Sequence of chain 1.D:
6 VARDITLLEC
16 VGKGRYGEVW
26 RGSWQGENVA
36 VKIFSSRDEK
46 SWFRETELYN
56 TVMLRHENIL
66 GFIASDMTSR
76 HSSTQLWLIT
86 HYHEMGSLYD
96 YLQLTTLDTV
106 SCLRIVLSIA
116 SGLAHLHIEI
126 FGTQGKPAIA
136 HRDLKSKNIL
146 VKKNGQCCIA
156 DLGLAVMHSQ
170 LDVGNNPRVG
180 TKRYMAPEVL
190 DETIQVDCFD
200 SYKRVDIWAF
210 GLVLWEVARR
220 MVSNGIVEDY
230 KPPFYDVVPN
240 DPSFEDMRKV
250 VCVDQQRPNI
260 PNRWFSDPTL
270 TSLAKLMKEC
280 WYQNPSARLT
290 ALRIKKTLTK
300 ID

Binding-site contacts:
Ligand atom C05 contacts residue LEU145 of chain 1.D at 4.0 Å (hydrophobic).
Ligand atom C13 contacts residue HIS88 of chain 1.D at 3.9 Å.
Ligand atom C07 contacts residue LEU65 of chain 1.D at 3.2 Å (hydrophobic).
Ligand atom C12 contacts residue HIS88 of chain 1.D at 3.0 Å.
Ligand atom C09 contacts residue THR85 of chain 1.D at 4.1 Å.
Ligand atom CL1 contacts residue LYS37 of chain 1.D at 3.7 Å.
Ligand atom N10 contacts residue HIS86 of chain 1.D at 3.8 Å.
Ligand atom C13 contacts residue GLY91 of chain 1.D at 3.8 Å.
Ligand atom C21 contacts residue LYS142 of chain 1.D at 3.4 Å.
Ligand atom C06 contacts residue VAL24 of chain 1.D at 4.1 Å (hydrophobic).
Ligand atom C16 contacts residue VAL24 of chain 1.D at 3.9 Å (hydrophobic).
Ligand atom N15 contacts residue VAL24 of chain 1.D at 3.8 Å.
Ligand atom C19 contacts residue VAL24 of chain 1.D at 3.8 Å (hydrophobic).
Ligand atom N15 contacts residue LEU145 of chain 1.D at 3.9 Å.
Ligand atom CL1 contacts residue LEU65 of chain 1.D at 3.6 Å.
Ligand atom N10 contacts residue TYR87 of chain 1.D at 3.9 Å.
Ligand atom N17 contacts residue VAL24 of chain 1.D at 4.1 Å.
Ligand atom C02 contacts residue LEU65 of chain 1.D at 3.4 Å (hydrophobic).
Ligand atom N10 contacts residue ALA35 of chain 1.D at 3.8 Å.
Ligand atom CL1 contacts residue THR85 of chain 1.D at 3.5 Å.
Ligand atom N17 contacts residue VAL16 of chain 1.D at 3.9 Å.
Ligand atom C09 contacts residue ALA35 of chain 1.D at 3.4 Å (hydrophobic).
Ligand atom N11 contacts residue HIS88 of chain 1.D at 3.8 Å.
Ligand atom C21 contacts residue TYR21 of chain 1.D at 4.1 Å (hydrophobic).
Ligand atom C06 contacts residue LEU145 of chain 1.D at 3.8 Å (hydrophobic).
Ligand atom C14 contacts residue VAL16 of chain 1.D at 3.9 Å (hydrophobic).
Ligand atom C08 contacts residue LEU145 of chain 1.D at 3.6 Å (hydrophobic).
Ligand atom C19 contacts residue TYR21 of chain 1.D at 3.7 Å (hydrophobic).
Ligand atom O20 contacts residue TYR21 of chain 1.D at 3.6 Å.
Ligand atom C12 contacts residue TYR87 of chain 1.D at 3.9 Å (hydrophobic).
Ligand atom C07 contacts residue THR85 of chain 1.D at 3.7 Å.
Ligand atom C08 contacts residue VAL24 of chain 1.D at 4.0 Å (hydrophobic).
Ligand atom O20 contacts residue LYS142 of chain 1.D at 4.0 Å.
Ligand atom C16 contacts residue LEU145 of chain 1.D at 3.9 Å (hydrophobic).
Ligand atom C06 contacts residue LEU65 of chain 1.D at 4.0 Å (hydrophobic).
Ligand atom C22 contacts residue TYR21 of chain 1.D at 3.6 Å (hydrophobic).
Ligand atom C09 contacts residue HIS86 of chain 1.D at 3.4 Å.
Ligand atom C09 contacts residue LEU145 of chain 1.D at 3.7 Å (hydrophobic).
Ligand atom C13 contacts residue VAL16 of chain 1.D at 3.7 Å (hydrophobic).
Ligand atom N10 contacts residue HIS88 of chain 1.D at 3.2 Å (h-bond).

This small molecule binds to this protein.
Small molecule (SMILES): Clc1cc2cc(c1)-c1cnn3ccc(nc13)NCCOCCO2